This protein binds this small molecule.
Small molecule (SMILES): O=C(O)[C@@H](c1ccc(OCc2ccc3ccccc3n2)cc1)C1CCCC1

Sequence of chain 1.E:
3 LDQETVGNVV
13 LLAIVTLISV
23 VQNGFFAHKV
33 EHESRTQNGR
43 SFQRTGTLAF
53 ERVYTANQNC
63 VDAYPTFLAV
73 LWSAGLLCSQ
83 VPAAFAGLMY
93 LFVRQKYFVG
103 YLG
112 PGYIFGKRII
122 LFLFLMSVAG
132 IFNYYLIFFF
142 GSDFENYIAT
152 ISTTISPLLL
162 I

Sequence of chain 1.D:
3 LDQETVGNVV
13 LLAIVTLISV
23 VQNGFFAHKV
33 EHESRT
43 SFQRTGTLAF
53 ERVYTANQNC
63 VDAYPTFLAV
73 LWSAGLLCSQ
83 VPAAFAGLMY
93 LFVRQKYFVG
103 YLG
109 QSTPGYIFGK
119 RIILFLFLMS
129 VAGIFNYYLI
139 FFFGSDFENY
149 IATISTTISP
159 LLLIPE

Binding-site contacts:
Ligand atom C7 contacts residue ALA29 of chain 1.E at 3.5 Å (hydrophobic).
Ligand atom C1 contacts residue ASP64 of chain 1.D at 3.5 Å.
Ligand atom C10 contacts residue THR68 of chain 1.D at 4.0 Å.
Ligand atom C2 contacts residue ALA65 of chain 1.D at 3.9 Å (hydrophobic).
Ligand atom C5 contacts residue LYS118 of chain 1.D at 3.4 Å.
Ligand atom C16 contacts residue LYS118 of chain 1.D at 3.6 Å.
Ligand atom C18 contacts residue GLY26 of chain 1.E at 4.0 Å.
Ligand atom C13 contacts residue ALA65 of chain 1.D at 3.5 Å (hydrophobic).
Ligand atom C1 contacts residue ASN25 of chain 1.E at 4.0 Å.
Ligand atom O25 contacts residue LYS118 of chain 1.D at 3.1 Å.
Ligand atom O27 contacts residue ILE121 of chain 1.D at 3.6 Å.
Ligand atom C8 contacts residue ILE121 of chain 1.D at 4.0 Å (hydrophobic).
Ligand atom C4 contacts residue GLY26 of chain 1.E at 3.8 Å.
Ligand atom C8 contacts residue LYS118 of chain 1.D at 3.5 Å.
Ligand atom C7 contacts residue ALA65 of chain 1.D at 3.5 Å (hydrophobic).
Ligand atom C22 contacts residue ILE115 of chain 1.D at 3.6 Å (hydrophobic).
Ligand atom C3 contacts residue ASN25 of chain 1.E at 3.3 Å.
Ligand atom C12 contacts residue LYS118 of chain 1.D at 3.8 Å.
Ligand atom C21 contacts residue GLY26 of chain 1.E at 3.8 Å.
Ligand atom C14 contacts residue LYS118 of chain 1.D at 3.9 Å.
Ligand atom C4 contacts residue ASN25 of chain 1.E at 3.9 Å.
Ligand atom C2 contacts residue ASP64 of chain 1.D at 3.7 Å.
Ligand atom C11 contacts residue ALA29 of chain 1.E at 3.9 Å (hydrophobic).
Ligand atom C11 contacts residue ALA65 of chain 1.D at 4.0 Å (hydrophobic).
Ligand atom C9 contacts residue GLY26 of chain 1.E at 4.0 Å.
Ligand atom C13 contacts residue ALA29 of chain 1.E at 3.6 Å (hydrophobic).
Ligand atom C2 contacts residue ALA29 of chain 1.E at 3.8 Å (hydrophobic).
Ligand atom C3 contacts residue ASP64 of chain 1.D at 4.0 Å.
Ligand atom C22 contacts residue PHE116 of chain 1.D at 4.0 Å (hydrophobic).
Ligand atom O26 contacts residue HIS30 of chain 1.E at 3.4 Å (h-bond).
Ligand atom C4 contacts residue THR68 of chain 1.D at 3.7 Å.
Ligand atom C9 contacts residue ILE115 of chain 1.D at 3.8 Å (hydrophobic).
Ligand atom C18 contacts residue VAL23 of chain 1.E at 3.7 Å (hydrophobic).
Ligand atom C18 contacts residue PHE27 of chain 1.E at 3.7 Å (hydrophobic).
Ligand atom C2 contacts residue TYR114 of chain 1.D at 3.6 Å (hydrophobic).
Ligand atom N24 contacts residue ALA65 of chain 1.D at 3.6 Å.
Ligand atom C11 contacts residue ASN25 of chain 1.E at 3.7 Å.
Ligand atom C3 contacts residue THR68 of chain 1.D at 3.9 Å.
Ligand atom C6 contacts residue GLY26 of chain 1.E at 3.6 Å.
Ligand atom C20 contacts residue GLY26 of chain 1.E at 3.9 Å.